This protein binds this small molecule.
Small molecule (SMILES): O[C@@H]1[C@@H](O)[C@H](O[C@@H]2CO[C@@H](O)[C@H](O)[C@H]2O)OC[C@H]1O

Binding-site contacts:
Ligand atom O4 contacts residue GLU353 of chain 1.A at 2.6 Å (salt-bridge).
Ligand atom O3 contacts residue GLN289 of chain 1.A at 2.6 Å (h-bond).
Ligand atom C2 contacts residue ASP382 of chain 1.A at 3.2 Å.
Ligand atom C5 contacts residue ARG450 of chain 1.A at 3.3 Å.
Ligand atom O2 contacts residue ASP382 of chain 1.A at 2.8 Å (salt-bridge).
Ligand atom C2 contacts residue ARG450 of chain 1.A at 3.6 Å.
Ligand atom O4 contacts residue HIS360 of chain 1.A at 2.8 Å (h-bond).
Ligand atom C1 contacts residue TRP380 of chain 1.A at 3.8 Å (hydrophobic).
Ligand atom C1 contacts residue ASP382 of chain 1.A at 3.1 Å.
Ligand atom C3 contacts residue ASP382 of chain 1.A at 3.0 Å.
Ligand atom O2 contacts residue GLU405 of chain 1.A at 3.2 Å (salt-bridge).
Ligand atom O3 contacts residue TRP383 of chain 1.A at 2.9 Å (h-bond).
Ligand atom O2 contacts residue TRP383 of chain 1.A at 3.3 Å (h-bond).
Ligand atom O5 contacts residue TRP380 of chain 1.A at 3.6 Å.
Ligand atom O5 contacts residue LYS358 of chain 1.A at 3.1 Å (salt-bridge).
Ligand atom C5 contacts residue GLU353 of chain 1.A at 3.4 Å.
Ligand atom O4 contacts residue LYS358 of chain 1.A at 3.2 Å (salt-bridge).
Ligand atom O3 contacts residue GLU405 of chain 1.A at 3.2 Å (salt-bridge).
Ligand atom C5 contacts residue GLU405 of chain 1.A at 3.1 Å.
Ligand atom O4 contacts residue GLU405 of chain 1.A at 3.6 Å (salt-bridge).
Ligand atom O2 contacts residue HIS352 of chain 1.A at 3.7 Å.
Ligand atom C5 contacts residue TRP113 of chain 1.A at 3.6 Å (hydrophobic).
Ligand atom O4 contacts residue PRO233 of chain 1.A at 3.5 Å.
Ligand atom C4 contacts residue ASP382 of chain 1.A at 3.5 Å.
Ligand atom O3 contacts residue PHE403 of chain 1.A at 3.7 Å.
Ligand atom C3 contacts residue TRP383 of chain 1.A at 3.6 Å (hydrophobic).
Ligand atom C5 contacts residue HIS352 of chain 1.A at 3.5 Å.
Ligand atom C3 contacts residue GLN289 of chain 1.A at 3.7 Å.
Ligand atom C4 contacts residue TRP113 of chain 1.A at 3.7 Å (hydrophobic).
Ligand atom C4 contacts residue GLU405 of chain 1.A at 2.6 Å.
Ligand atom O2 contacts residue ARG450 of chain 1.A at 2.8 Å (salt-bridge).
Ligand atom C4 contacts residue GLU353 of chain 1.A at 3.3 Å.
Ligand atom O3 contacts residue TRP155 of chain 1.A at 3.6 Å.
Ligand atom O3 contacts residue TRP113 of chain 1.A at 3.7 Å.
Ligand atom C3 contacts residue GLU405 of chain 1.A at 3.4 Å.
Ligand atom C1 contacts residue GLU405 of chain 1.A at 3.3 Å.
Ligand atom O4 contacts residue ASP382 of chain 1.A at 3.2 Å (salt-bridge).
Ligand atom O2 contacts residue TRP155 of chain 1.A at 3.8 Å.
Ligand atom O5 contacts residue HIS352 of chain 1.A at 3.2 Å (h-bond).
Ligand atom O5 contacts residue ASP382 of chain 1.A at 3.0 Å (salt-bridge).

Sequence of chain 1.A:
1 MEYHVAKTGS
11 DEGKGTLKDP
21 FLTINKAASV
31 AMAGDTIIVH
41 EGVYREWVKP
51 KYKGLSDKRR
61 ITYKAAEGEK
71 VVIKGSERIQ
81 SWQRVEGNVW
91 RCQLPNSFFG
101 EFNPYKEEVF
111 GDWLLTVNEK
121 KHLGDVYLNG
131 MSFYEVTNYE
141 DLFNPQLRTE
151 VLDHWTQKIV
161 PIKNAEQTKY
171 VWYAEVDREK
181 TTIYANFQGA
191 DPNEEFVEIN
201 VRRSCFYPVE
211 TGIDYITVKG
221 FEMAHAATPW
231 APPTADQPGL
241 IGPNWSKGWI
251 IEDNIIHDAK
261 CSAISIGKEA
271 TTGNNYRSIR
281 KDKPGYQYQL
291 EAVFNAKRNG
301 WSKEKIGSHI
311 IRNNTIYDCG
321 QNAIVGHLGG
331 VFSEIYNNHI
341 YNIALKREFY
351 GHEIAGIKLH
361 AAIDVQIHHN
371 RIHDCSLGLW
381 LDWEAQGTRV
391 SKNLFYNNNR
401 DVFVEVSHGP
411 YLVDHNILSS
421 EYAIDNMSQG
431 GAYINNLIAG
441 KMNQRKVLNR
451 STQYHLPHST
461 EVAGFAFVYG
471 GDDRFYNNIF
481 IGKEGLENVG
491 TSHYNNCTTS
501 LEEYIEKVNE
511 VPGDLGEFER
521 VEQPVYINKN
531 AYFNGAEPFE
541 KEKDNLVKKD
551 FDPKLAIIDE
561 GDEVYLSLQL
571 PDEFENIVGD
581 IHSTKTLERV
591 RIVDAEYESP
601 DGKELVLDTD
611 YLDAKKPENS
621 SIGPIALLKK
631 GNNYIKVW